Binding-site contacts:
Ligand atom C2 contacts residue ASN20 of chain 1.A at 2.6 Å.
Ligand atom O3 contacts residue ASN20 of chain 1.A at 3.9 Å.
Ligand atom N2 contacts residue ASN20 of chain 1.A at 3.6 Å (h-bond).
Ligand atom O6 contacts residue TRP23 of chain 1.A at 3.8 Å.
Ligand atom C8 contacts residue SER22 of chain 1.A at 4.2 Å.
Ligand atom C1 contacts residue TRP23 of chain 1.A at 4.2 Å (hydrophobic).
Ligand atom C7 contacts residue ASN20 of chain 1.A at 4.1 Å.
Ligand atom C1 contacts residue ASN20 of chain 1.A at 1.4 Å.
Ligand atom C3 contacts residue ASN20 of chain 1.A at 3.8 Å.
Ligand atom O5 contacts residue ASN20 of chain 1.A at 2.3 Å (h-bond).
Ligand atom C4 contacts residue ASN20 of chain 1.A at 4.3 Å.
Ligand atom O5 contacts residue TRP23 of chain 1.A at 3.9 Å.
Ligand atom C6 contacts residue TRP23 of chain 1.A at 3.5 Å (hydrophobic).
Ligand atom C5 contacts residue ASN20 of chain 1.A at 3.6 Å.
Ligand atom O7 contacts residue ASN20 of chain 1.A at 3.9 Å.
Ligand atom O6 contacts residue ALA19 of chain 1.A at 4.0 Å.
Ligand atom C6 contacts residue ALA19 of chain 1.A at 4.3 Å (hydrophobic).
Ligand atom C5 contacts residue TRP23 of chain 1.A at 3.8 Å (hydrophobic).
Ligand atom O5 contacts residue ALA19 of chain 1.A at 4.2 Å.

Sequence of chain 1.A:
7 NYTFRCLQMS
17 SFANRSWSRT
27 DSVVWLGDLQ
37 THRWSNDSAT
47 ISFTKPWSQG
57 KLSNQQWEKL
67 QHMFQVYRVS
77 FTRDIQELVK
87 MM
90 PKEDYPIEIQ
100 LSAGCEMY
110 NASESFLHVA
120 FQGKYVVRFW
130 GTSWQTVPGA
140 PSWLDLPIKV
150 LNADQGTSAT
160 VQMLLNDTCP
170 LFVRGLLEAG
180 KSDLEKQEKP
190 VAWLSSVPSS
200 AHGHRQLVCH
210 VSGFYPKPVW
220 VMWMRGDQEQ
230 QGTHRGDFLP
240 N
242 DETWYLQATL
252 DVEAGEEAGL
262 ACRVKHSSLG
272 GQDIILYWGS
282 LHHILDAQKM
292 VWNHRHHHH

This small molecule binds to this protein.
Small molecule (SMILES): CC(=O)N[C@H]1CO[C@H](CO)[C@@H](O[C@@H]2O[C@H](CO)[C@@H](O)[C@H](O)[C@H]2N)[C@@H]1O